This small molecule binds to this protein.
Small molecule (SMILES): NCCC(=O)NCCc1ccc(O)c(O)c1

Binding-site contacts:
Ligand atom O05 contacts residue PHE25 of chain 1.A at 4.0 Å.
Ligand atom C03 contacts residue ASN163 of chain 1.A at 3.9 Å.
Ligand atom O05 contacts residue MET124 of chain 1.A at 3.3 Å.
Ligand atom C09 contacts residue PHE25 of chain 1.A at 3.9 Å (hydrophobic).
Ligand atom C03 contacts residue THR161 of chain 1.A at 3.5 Å.
Ligand atom C09 contacts residue LEU100 of chain 1.A at 3.6 Å (hydrophobic).
Ligand atom N01 contacts residue SER122 of chain 1.A at 3.9 Å.
Ligand atom N06 contacts residue PHE25 of chain 1.A at 3.6 Å.
Ligand atom O15 contacts residue GLU32 of chain 1.A at 2.5 Å (salt-bridge).
Ligand atom C14 contacts residue PHE25 of chain 1.A at 3.4 Å (hydrophobic).
Ligand atom C10 contacts residue LEU100 of chain 1.A at 3.6 Å (hydrophobic).
Ligand atom N06 contacts residue PHE123 of chain 1.A at 3.6 Å.
Ligand atom C04 contacts residue PHE123 of chain 1.A at 3.7 Å (hydrophobic).
Ligand atom C16 contacts residue PHE25 of chain 1.A at 3.6 Å (hydrophobic).
Ligand atom O13 contacts residue PHE25 of chain 1.A at 3.9 Å.
Ligand atom O13 contacts residue GLU32 of chain 1.A at 2.6 Å (salt-bridge).
Ligand atom C03 contacts residue THR162 of chain 1.A at 3.6 Å.
Ligand atom C11 contacts residue PHE97 of chain 1.A at 3.8 Å (hydrophobic).
Ligand atom C04 contacts residue MET124 of chain 1.A at 3.9 Å (hydrophobic).
Ligand atom C12 contacts residue VAL96 of chain 1.A at 3.6 Å (hydrophobic).
Ligand atom C16 contacts residue THR164 of chain 1.A at 3.9 Å.
Ligand atom C02 contacts residue THR161 of chain 1.A at 3.7 Å.
Ligand atom C11 contacts residue PHE25 of chain 1.A at 3.9 Å (hydrophobic).
Ligand atom O05 contacts residue MET125 of chain 1.A at 2.8 Å (h-bond).
Ligand atom C14 contacts residue VAL96 of chain 1.A at 3.8 Å (hydrophobic).
Ligand atom C12 contacts residue PHE25 of chain 1.A at 3.5 Å (hydrophobic).
Ligand atom C12 contacts residue GLU32 of chain 1.A at 3.7 Å.
Ligand atom C04 contacts residue MET125 of chain 1.A at 3.8 Å (hydrophobic).
Ligand atom O13 contacts residue VAL96 of chain 1.A at 3.6 Å.
Ligand atom O13 contacts residue TYR44 of chain 1.A at 3.8 Å.
Ligand atom C07 contacts residue THR162 of chain 1.A at 3.4 Å.
Ligand atom C08 contacts residue LEU100 of chain 1.A at 3.8 Å (hydrophobic).
Ligand atom C02 contacts residue ASN163 of chain 1.A at 3.1 Å.
Ligand atom O15 contacts residue ALA29 of chain 1.A at 3.6 Å.
Ligand atom O15 contacts residue PHE25 of chain 1.A at 3.9 Å.
Ligand atom N01 contacts residue ASN163 of chain 1.A at 2.8 Å (h-bond).
Ligand atom C07 contacts residue THR164 of chain 1.A at 4.0 Å.
Ligand atom N01 contacts residue THR161 of chain 1.A at 2.8 Å (h-bond).
Ligand atom C08 contacts residue PHE123 of chain 1.A at 3.5 Å (hydrophobic).
Ligand atom C14 contacts residue GLU32 of chain 1.A at 3.6 Å.

Sequence of chain 1.A:
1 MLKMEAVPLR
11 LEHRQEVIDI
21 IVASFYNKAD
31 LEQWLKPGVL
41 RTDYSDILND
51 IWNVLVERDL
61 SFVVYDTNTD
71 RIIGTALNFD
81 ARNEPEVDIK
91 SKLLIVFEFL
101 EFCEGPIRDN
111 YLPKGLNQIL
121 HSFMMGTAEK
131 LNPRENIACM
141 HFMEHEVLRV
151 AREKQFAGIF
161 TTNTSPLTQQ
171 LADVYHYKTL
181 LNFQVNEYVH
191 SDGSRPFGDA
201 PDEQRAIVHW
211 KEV